Sequence of chain 1.C:
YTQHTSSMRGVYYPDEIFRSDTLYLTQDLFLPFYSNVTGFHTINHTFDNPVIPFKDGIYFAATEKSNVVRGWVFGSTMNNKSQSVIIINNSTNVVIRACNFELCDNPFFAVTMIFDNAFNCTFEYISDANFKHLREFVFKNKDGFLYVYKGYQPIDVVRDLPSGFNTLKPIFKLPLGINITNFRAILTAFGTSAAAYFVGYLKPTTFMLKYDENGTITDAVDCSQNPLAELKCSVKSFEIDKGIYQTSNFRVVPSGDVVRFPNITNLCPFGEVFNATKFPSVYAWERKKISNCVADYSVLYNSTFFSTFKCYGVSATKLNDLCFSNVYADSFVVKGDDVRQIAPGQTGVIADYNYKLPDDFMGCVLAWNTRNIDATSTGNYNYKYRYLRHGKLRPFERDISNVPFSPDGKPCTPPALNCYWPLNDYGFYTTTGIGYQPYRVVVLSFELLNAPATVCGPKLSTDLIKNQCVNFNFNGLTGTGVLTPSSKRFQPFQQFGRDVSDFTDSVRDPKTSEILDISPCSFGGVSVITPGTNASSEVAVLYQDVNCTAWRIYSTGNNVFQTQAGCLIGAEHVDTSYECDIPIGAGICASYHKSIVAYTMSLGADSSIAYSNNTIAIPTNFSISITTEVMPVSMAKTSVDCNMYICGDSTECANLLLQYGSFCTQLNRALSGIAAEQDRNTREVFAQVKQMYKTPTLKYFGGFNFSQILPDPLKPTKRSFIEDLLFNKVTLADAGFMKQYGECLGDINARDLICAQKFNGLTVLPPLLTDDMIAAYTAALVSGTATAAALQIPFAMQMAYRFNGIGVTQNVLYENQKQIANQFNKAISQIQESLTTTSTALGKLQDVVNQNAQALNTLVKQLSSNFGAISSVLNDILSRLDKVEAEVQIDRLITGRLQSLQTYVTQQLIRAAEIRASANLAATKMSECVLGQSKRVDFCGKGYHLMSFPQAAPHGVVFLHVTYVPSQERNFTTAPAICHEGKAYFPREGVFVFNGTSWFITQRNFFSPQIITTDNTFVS

The protein below binds the small molecule below.
Small molecule (SMILES): CC(=O)N[C@@H]1[C@@H](O)[C@H](O)[C@@H](CO)O[C@H]1O

Binding-site contacts:
Ligand atom O7 contacts residue ASN305 of chain 1.C at 4.1 Å.
Ligand atom C2 contacts residue LYS553 of chain 1.C at 4.3 Å.
Ligand atom C4 contacts residue ASN305 of chain 1.C at 4.2 Å.
Ligand atom N2 contacts residue LYS553 of chain 1.C at 3.3 Å (salt-bridge).
Ligand atom C8 contacts residue LYS553 of chain 1.C at 3.5 Å.
Ligand atom C1 contacts residue ASN305 of chain 1.C at 1.4 Å.
Ligand atom O5 contacts residue ASN305 of chain 1.C at 2.4 Å (h-bond).
Ligand atom C5 contacts residue ASN305 of chain 1.C at 3.7 Å.
Ligand atom C7 contacts residue ASN305 of chain 1.C at 3.7 Å.
Ligand atom C2 contacts residue ASN305 of chain 1.C at 2.4 Å.
Ligand atom O3 contacts residue LYS553 of chain 1.C at 4.1 Å.
Ligand atom C7 contacts residue LYS553 of chain 1.C at 3.8 Å.
Ligand atom C3 contacts residue LYS553 of chain 1.C at 4.1 Å.
Ligand atom N2 contacts residue ASN305 of chain 1.C at 2.9 Å (h-bond).
Ligand atom C3 contacts residue ASN305 of chain 1.C at 3.8 Å.